Binding-site contacts:
Ligand atom C6 contacts residue NAG1 of chain 1.K at 3.7 Å.
Ligand atom O7 contacts residue ASN380 of chain 1.C at 3.0 Å (h-bond).
Ligand atom C7 contacts residue ASN380 of chain 1.C at 3.1 Å.
Ligand atom O5 contacts residue ASN309 of chain 1.C at 4.4 Å.
Ligand atom N2 contacts residue ASN380 of chain 1.C at 2.9 Å (h-bond).
Ligand atom C7 contacts residue NAG1 of chain 1.K at 4.5 Å.
Ligand atom C2 contacts residue NAG1 of chain 1.K at 4.2 Å.
Ligand atom O5 contacts residue ASN380 of chain 1.C at 2.4 Å (h-bond).
Ligand atom N2 contacts residue NAG1 of chain 1.K at 3.6 Å.
Ligand atom C8 contacts residue ASN380 of chain 1.C at 3.8 Å.
Ligand atom C2 contacts residue ASN380 of chain 1.C at 2.5 Å.
Ligand atom C1 contacts residue ASN380 of chain 1.C at 1.4 Å.
Ligand atom O5 contacts residue NAG1 of chain 1.K at 3.5 Å (h-bond).
Ligand atom C5 contacts residue NAG1 of chain 1.K at 4.2 Å.
Ligand atom C8 contacts residue ALA379 of chain 1.C at 3.8 Å (hydrophobic).
Ligand atom C3 contacts residue ASN380 of chain 1.C at 3.8 Å.
Ligand atom C5 contacts residue ASN380 of chain 1.C at 3.7 Å.
Ligand atom C4 contacts residue ASN380 of chain 1.C at 4.2 Å.

This protein binds this small molecule.
Small molecule (SMILES): CC(=O)N[C@@H]1[C@@H](O)[C@H](O)[C@@H](CO)O[C@H]1O

Sequence of chain 1.C:
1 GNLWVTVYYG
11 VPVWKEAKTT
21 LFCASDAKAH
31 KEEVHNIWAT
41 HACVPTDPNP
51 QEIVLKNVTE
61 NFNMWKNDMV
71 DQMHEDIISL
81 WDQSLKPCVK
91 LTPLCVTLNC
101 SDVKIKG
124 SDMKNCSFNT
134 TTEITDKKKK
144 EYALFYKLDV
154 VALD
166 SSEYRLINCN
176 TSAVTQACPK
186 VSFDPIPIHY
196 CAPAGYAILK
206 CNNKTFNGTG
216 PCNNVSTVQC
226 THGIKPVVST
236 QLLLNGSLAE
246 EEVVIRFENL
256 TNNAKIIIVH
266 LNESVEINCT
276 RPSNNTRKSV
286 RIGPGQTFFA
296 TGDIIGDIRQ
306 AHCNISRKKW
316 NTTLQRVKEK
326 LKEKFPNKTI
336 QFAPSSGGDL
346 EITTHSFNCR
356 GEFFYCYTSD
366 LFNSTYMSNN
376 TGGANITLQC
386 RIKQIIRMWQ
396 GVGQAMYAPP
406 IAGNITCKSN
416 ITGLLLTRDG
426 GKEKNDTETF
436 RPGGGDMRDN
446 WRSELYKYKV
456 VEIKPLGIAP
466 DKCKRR